Sequence of chain 1.A:
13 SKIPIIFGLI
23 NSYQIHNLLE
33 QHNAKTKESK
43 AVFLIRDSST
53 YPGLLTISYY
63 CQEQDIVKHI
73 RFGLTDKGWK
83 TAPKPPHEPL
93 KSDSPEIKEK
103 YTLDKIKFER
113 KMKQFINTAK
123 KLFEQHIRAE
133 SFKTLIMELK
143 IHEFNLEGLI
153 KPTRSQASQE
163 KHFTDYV

A protein and the small-molecule ligand that binds it are described below.
Small molecule (SMILES): O=C[C@H](CO)NC(=O)[C@H](Cc1ccc(OP(=O)(O)O)cc1)NC(=O)[C@@H]1CCCN1

Binding-site contacts:
Ligand atom O contacts residue LYS70 of chain 1.A at 3.7 Å.
Ligand atom CB contacts residue PRO87 of chain 1.A at 3.5 Å (hydrophobic).
Ligand atom CB contacts residue HIS71 of chain 1.A at 3.7 Å.
Ligand atom CD1 contacts residue ARG73 of chain 1.A at 3.4 Å.
Ligand atom CE2 contacts residue ARG73 of chain 1.A at 3.5 Å.
Ligand atom CD2 contacts residue ARG73 of chain 1.A at 3.5 Å.
Ligand atom O2P contacts residue SER51 of chain 1.A at 2.7 Å (h-bond).
Ligand atom O contacts residue PRO87 of chain 1.A at 3.8 Å.
Ligand atom OH contacts residue THR58 of chain 1.A at 3.7 Å.
Ligand atom CB contacts residue PRO88 of chain 1.A at 3.8 Å (hydrophobic).
Ligand atom CD1 contacts residue HIS71 of chain 1.A at 3.6 Å.
Ligand atom O contacts residue PRO87 of chain 1.A at 3.9 Å.
Ligand atom O3P contacts residue SER51 of chain 1.A at 3.4 Å (h-bond).
Ligand atom OG contacts residue PRO87 of chain 1.A at 3.6 Å.
Ligand atom O3P contacts residue THR52 of chain 1.A at 2.5 Å (h-bond).
Ligand atom CG contacts residue ARG73 of chain 1.A at 3.6 Å.
Ligand atom CE1 contacts residue THR58 of chain 1.A at 3.7 Å.
Ligand atom P contacts residue SER50 of chain 1.A at 3.7 Å.
Ligand atom OG contacts residue PRO88 of chain 1.A at 3.1 Å (h-bond).
Ligand atom O1P contacts residue THR58 of chain 1.A at 2.7 Å (h-bond).
Ligand atom OG contacts residue HIS89 of chain 1.A at 3.8 Å.
Ligand atom P contacts residue SER51 of chain 1.A at 3.6 Å.
Ligand atom O1P contacts residue ARG73 of chain 1.A at 2.8 Å (salt-bridge).
Ligand atom CZ contacts residue ARG73 of chain 1.A at 3.5 Å.
Ligand atom O contacts residue HIS71 of chain 1.A at 3.1 Å (h-bond).
Ligand atom CE1 contacts residue HIS71 of chain 1.A at 3.4 Å.
Ligand atom O2P contacts residue ARG48 of chain 1.A at 2.9 Å (salt-bridge).
Ligand atom P contacts residue THR58 of chain 1.A at 3.8 Å.
Ligand atom CB contacts residue VAL69 of chain 1.A at 3.7 Å (hydrophobic).
Ligand atom CE1 contacts residue ARG73 of chain 1.A at 3.3 Å.
Ligand atom CA contacts residue PRO87 of chain 1.A at 3.4 Å (hydrophobic).
Ligand atom CB contacts residue HIS89 of chain 1.A at 3.7 Å.
Ligand atom O2P contacts residue SER50 of chain 1.A at 3.9 Å.
Ligand atom P contacts residue ARG73 of chain 1.A at 3.8 Å.
Ligand atom O1P contacts residue SER51 of chain 1.A at 3.9 Å.
Ligand atom O3P contacts residue ARG73 of chain 1.A at 3.0 Å (salt-bridge).
Ligand atom P contacts residue THR52 of chain 1.A at 3.9 Å.
Ligand atom O1P contacts residue SER50 of chain 1.A at 2.6 Å (h-bond).
Ligand atom OH contacts residue ARG48 of chain 1.A at 3.0 Å (salt-bridge).
Ligand atom CZ contacts residue HIS71 of chain 1.A at 3.7 Å.